This protein binds this small molecule.
Small molecule (SMILES): Nc1ncnc2c1ncn2[C@@H]1O[C@H](COP(=O)(O)OP(=O)(O)OP(O)(O)=S)[C@@H](O)[C@H]1O

Binding-site contacts:
Ligand atom C3' contacts residue ASP521 of chain 1.A at 3.3 Å.
Ligand atom O3' contacts residue GLN474 of chain 1.A at 3.2 Å (h-bond).
Ligand atom O2A contacts residue GLY32 of chain 1.A at 2.8 Å (h-bond).
Ligand atom O2B contacts residue THR88 of chain 1.A at 2.9 Å (h-bond).
Ligand atom C2 contacts residue MET504 of chain 1.A at 3.6 Å (hydrophobic).
Ligand atom S1G contacts residue ASP86 of chain 1.A at 3.0 Å (salt-bridge).
Ligand atom O3G contacts residue ASP81 of chain 1.A at 3.4 Å (salt-bridge).
Ligand atom O3' contacts residue ASP521 of chain 1.A at 2.9 Å (salt-bridge).
Ligand atom O2G contacts residue VAL53 of chain 1.A at 3.3 Å (h-bond).
Ligand atom O2A contacts residue MET31 of chain 1.A at 3.5 Å.
Ligand atom C6 contacts residue ASN505 of chain 1.A at 3.5 Å.
Ligand atom O2B contacts residue THR90 of chain 1.A at 3.2 Å (h-bond).
Ligand atom C2' contacts residue ASP521 of chain 1.A at 3.4 Å.
Ligand atom O2B contacts residue THR89 of chain 1.A at 2.9 Å (h-bond).
Ligand atom O2G contacts residue ASP51 of chain 1.A at 3.2 Å (salt-bridge).
Ligand atom O1B contacts residue ASP86 of chain 1.A at 3.0 Å (salt-bridge).
Ligand atom O2' contacts residue ASP521 of chain 1.A at 3.3 Å (salt-bridge).
Ligand atom O2A contacts residue K1 of chain 1.P at 2.9 Å.
Ligand atom O2G contacts residue GLY52 of chain 1.A at 3.6 Å (h-bond).
Ligand atom O2G contacts residue THR88 of chain 1.A at 3.1 Å (h-bond).
Ligand atom O3B contacts residue THR89 of chain 1.A at 3.5 Å (h-bond).
Ligand atom O2' contacts residue GLY429 of chain 1.A at 2.8 Å (h-bond).
Ligand atom O3A contacts residue THR89 of chain 1.A at 3.6 Å.
Ligand atom PG contacts residue THR88 of chain 1.A at 3.7 Å.
Ligand atom PG contacts residue MG1 of chain 1.O at 3.4 Å.
Ligand atom S1G contacts residue MG1 of chain 1.O at 1.6 Å.
Ligand atom S1G contacts residue ASP51 of chain 1.A at 3.6 Å.
Ligand atom O1B contacts residue GLY87 of chain 1.A at 3.5 Å (h-bond).
Ligand atom O1A contacts residue K1 of chain 1.P at 2.6 Å.
Ligand atom O3G contacts residue ASP86 of chain 1.A at 3.4 Å.
Ligand atom O2B contacts residue GLY87 of chain 1.A at 3.4 Å.
Ligand atom O3G contacts residue GLY87 of chain 1.A at 2.7 Å (h-bond).
Ligand atom O3G contacts residue THR88 of chain 1.A at 3.6 Å (h-bond).
Ligand atom N1 contacts residue ASN505 of chain 1.A at 3.3 Å (h-bond).
Ligand atom N1 contacts residue LEU506 of chain 1.A at 3.2 Å (h-bond).
Ligand atom O3B contacts residue THR88 of chain 1.A at 3.7 Å.
Ligand atom N1 contacts residue ILE519 of chain 1.A at 3.7 Å.
Ligand atom PA contacts residue K1 of chain 1.P at 3.1 Å.
Ligand atom N6 contacts residue ASN505 of chain 1.A at 3.0 Å (h-bond).
Ligand atom O2' contacts residue GLY430 of chain 1.A at 3.7 Å.

Sequence of chain 1.A:
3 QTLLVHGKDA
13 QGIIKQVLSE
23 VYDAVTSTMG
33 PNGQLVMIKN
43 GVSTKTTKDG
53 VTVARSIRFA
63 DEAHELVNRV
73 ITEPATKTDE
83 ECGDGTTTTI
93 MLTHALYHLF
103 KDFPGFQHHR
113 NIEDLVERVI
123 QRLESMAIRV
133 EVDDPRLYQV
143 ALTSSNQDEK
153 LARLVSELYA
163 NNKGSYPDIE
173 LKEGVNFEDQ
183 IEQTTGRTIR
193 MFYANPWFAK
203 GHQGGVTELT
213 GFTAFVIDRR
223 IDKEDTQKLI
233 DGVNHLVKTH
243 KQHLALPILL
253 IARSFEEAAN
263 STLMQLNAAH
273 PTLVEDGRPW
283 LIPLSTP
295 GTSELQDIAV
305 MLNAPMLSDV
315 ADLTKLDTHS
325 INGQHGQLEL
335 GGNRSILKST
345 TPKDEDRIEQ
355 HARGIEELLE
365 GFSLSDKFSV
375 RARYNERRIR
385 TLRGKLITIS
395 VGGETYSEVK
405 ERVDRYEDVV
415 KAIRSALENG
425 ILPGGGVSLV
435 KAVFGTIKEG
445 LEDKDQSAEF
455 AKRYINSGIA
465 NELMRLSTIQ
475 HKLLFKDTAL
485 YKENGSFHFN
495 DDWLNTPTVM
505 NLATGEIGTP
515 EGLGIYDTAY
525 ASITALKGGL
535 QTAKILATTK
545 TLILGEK